The small molecule below binds the protein below.
Small molecule (SMILES): Nc1ncnc2c1ncn2[C@@H]1O[C@H](COP(=O)(O)OP(=O)(O)OP(O)(O)=S)[C@@H](O)[C@H]1O

Binding-site contacts:
Ligand atom C2 contacts residue ILE350 of chain 1.B at 3.9 Å (hydrophobic).
Ligand atom S1G contacts residue ALA329 of chain 1.C at 3.6 Å (h-bond).
Ligand atom O4' contacts residue ASP389 of chain 1.B at 3.5 Å (salt-bridge).
Ligand atom S1G contacts residue ARG333 of chain 1.C at 2.6 Å (salt-bridge).
Ligand atom N6 contacts residue ILE350 of chain 1.B at 3.8 Å.
Ligand atom O2A contacts residue GLY211 of chain 1.B at 3.1 Å.
Ligand atom O4' contacts residue ILE392 of chain 1.B at 3.9 Å.
Ligand atom C4' contacts residue ASP389 of chain 1.B at 3.2 Å.
Ligand atom O2B contacts residue LYS212 of chain 1.B at 2.8 Å (salt-bridge).
Ligand atom C6 contacts residue ILE350 of chain 1.B at 4.0 Å (hydrophobic).
Ligand atom C5' contacts residue ASP389 of chain 1.B at 3.1 Å.
Ligand atom O1A contacts residue THR213 of chain 1.B at 3.5 Å.
Ligand atom C1' contacts residue ILE392 of chain 1.B at 3.9 Å (hydrophobic).
Ligand atom PG contacts residue LYS212 of chain 1.B at 3.6 Å.
Ligand atom N1 contacts residue ILE181 of chain 1.B at 3.5 Å (h-bond).
Ligand atom O2A contacts residue THR213 of chain 1.B at 3.7 Å.
Ligand atom PB contacts residue LYS212 of chain 1.B at 4.0 Å.
Ligand atom O3A contacts residue ARG332 of chain 1.C at 3.9 Å.
Ligand atom O3G contacts residue PRO208 of chain 1.B at 3.9 Å.
Ligand atom N6 contacts residue ILE181 of chain 1.B at 3.1 Å (h-bond).
Ligand atom O2B contacts residue GLY209 of chain 1.B at 4.0 Å.
Ligand atom O2A contacts residue ALA214 of chain 1.B at 3.9 Å.
Ligand atom C6 contacts residue ILE181 of chain 1.B at 4.0 Å (hydrophobic).
Ligand atom C2 contacts residue LEU354 of chain 1.B at 4.0 Å (hydrophobic).
Ligand atom O3B contacts residue PRO208 of chain 1.B at 3.9 Å.
Ligand atom N3 contacts residue LEU354 of chain 1.B at 3.6 Å.
Ligand atom C2 contacts residue PRO179 of chain 1.B at 3.4 Å (hydrophobic).
Ligand atom O3B contacts residue LYS212 of chain 1.B at 3.4 Å (salt-bridge).
Ligand atom O3G contacts residue LYS212 of chain 1.B at 2.8 Å (salt-bridge).
Ligand atom O2A contacts residue LYS212 of chain 1.B at 3.2 Å (salt-bridge).
Ligand atom O1B contacts residue THR213 of chain 1.B at 3.0 Å (h-bond).
Ligand atom N1 contacts residue ILE350 of chain 1.B at 3.9 Å.
Ligand atom O2G contacts residue ARG333 of chain 1.C at 3.7 Å.
Ligand atom S1G contacts residue ARG332 of chain 1.C at 2.9 Å (salt-bridge).
Ligand atom O2B contacts residue GLY211 of chain 1.B at 3.1 Å (h-bond).
Ligand atom N1 contacts residue VAL180 of chain 1.B at 3.9 Å.
Ligand atom O2G contacts residue GLU279 of chain 1.B at 3.9 Å.
Ligand atom O3B contacts residue GLY209 of chain 1.B at 3.3 Å (h-bond).
Ligand atom S1G contacts residue PRO208 of chain 1.B at 4.0 Å.
Ligand atom N1 contacts residue PRO179 of chain 1.B at 4.0 Å.

Sequence of chain 1.C:
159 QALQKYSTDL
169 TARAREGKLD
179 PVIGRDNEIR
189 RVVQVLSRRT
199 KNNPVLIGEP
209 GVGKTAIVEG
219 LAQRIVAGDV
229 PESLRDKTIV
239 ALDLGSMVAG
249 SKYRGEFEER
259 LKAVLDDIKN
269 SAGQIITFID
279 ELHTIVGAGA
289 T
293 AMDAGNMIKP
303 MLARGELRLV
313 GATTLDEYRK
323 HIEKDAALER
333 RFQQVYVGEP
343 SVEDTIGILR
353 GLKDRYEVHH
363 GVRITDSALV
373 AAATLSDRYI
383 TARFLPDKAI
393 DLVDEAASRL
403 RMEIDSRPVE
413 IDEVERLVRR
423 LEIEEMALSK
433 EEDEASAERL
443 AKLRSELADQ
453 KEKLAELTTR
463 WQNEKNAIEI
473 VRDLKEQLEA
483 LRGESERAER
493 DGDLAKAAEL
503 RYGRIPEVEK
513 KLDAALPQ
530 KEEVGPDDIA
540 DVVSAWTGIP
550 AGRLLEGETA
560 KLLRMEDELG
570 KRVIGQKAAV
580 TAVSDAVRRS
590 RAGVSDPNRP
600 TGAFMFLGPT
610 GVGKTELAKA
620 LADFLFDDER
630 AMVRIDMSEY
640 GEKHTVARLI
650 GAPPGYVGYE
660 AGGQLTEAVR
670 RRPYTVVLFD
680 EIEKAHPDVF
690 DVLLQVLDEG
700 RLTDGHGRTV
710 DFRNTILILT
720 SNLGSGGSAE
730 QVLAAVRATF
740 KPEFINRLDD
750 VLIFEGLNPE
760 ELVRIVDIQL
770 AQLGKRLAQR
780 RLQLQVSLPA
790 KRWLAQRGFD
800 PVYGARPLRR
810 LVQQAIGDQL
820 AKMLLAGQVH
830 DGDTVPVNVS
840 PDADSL

Sequence of chain 1.B:
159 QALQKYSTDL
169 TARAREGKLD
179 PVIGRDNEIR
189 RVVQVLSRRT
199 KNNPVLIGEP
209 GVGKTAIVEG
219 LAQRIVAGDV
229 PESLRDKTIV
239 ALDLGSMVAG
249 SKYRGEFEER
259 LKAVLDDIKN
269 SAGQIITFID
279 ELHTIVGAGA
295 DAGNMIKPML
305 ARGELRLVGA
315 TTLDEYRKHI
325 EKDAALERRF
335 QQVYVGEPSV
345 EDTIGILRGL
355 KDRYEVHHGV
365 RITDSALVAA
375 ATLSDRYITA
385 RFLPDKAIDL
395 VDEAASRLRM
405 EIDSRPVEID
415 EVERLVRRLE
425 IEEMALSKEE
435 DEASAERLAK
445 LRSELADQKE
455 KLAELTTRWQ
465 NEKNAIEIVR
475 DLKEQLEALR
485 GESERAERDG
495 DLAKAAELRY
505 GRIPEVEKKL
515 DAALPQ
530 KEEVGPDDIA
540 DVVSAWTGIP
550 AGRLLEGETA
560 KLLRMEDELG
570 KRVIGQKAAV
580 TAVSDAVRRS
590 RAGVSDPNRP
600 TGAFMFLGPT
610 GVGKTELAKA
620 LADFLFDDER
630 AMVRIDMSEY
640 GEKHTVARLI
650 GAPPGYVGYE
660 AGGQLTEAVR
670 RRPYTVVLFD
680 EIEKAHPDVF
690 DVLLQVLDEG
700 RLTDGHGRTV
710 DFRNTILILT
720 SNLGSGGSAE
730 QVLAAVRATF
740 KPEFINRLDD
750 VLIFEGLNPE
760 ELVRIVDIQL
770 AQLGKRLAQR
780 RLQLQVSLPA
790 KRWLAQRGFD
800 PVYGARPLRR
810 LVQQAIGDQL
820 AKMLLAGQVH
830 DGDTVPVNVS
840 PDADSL